Sequence of chain 1.B:
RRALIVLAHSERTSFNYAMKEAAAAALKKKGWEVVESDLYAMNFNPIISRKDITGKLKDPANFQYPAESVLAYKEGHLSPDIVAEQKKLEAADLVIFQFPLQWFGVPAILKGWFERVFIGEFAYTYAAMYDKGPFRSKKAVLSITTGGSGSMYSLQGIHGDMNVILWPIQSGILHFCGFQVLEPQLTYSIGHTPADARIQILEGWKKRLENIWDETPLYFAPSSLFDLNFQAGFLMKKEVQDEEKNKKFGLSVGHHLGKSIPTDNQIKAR

Binding-site contacts:
Ligand atom N1 contacts residue FAD1 of chain 1.G at 3.7 Å.
Ligand atom C5 contacts residue FAD1 of chain 1.G at 3.4 Å.
Ligand atom C4 contacts residue PHE179 of chain 1.A at 3.9 Å (hydrophobic).
Ligand atom C8 contacts residue TYR129 of chain 1.A at 4.2 Å (hydrophobic).
Ligand atom O1 contacts residue GLY150 of chain 1.B at 3.5 Å.
Ligand atom S1 contacts residue GLY150 of chain 1.B at 3.8 Å.
Ligand atom O1 contacts residue GLY151 of chain 1.B at 4.1 Å.
Ligand atom S1 contacts residue FAD1 of chain 1.G at 4.5 Å.
Ligand atom C2 contacts residue FAD1 of chain 1.G at 3.6 Å.
Ligand atom N1 contacts residue GLY150 of chain 1.B at 4.3 Å.
Ligand atom C3 contacts residue TRP106 of chain 1.B at 4.4 Å (hydrophobic).
Ligand atom C4 contacts residue TRP106 of chain 1.B at 3.9 Å (hydrophobic).
Ligand atom C5 contacts residue PHE179 of chain 1.A at 3.8 Å (hydrophobic).
Ligand atom C9 contacts residue TYR129 of chain 1.A at 3.4 Å (hydrophobic).
Ligand atom BR1 contacts residue TYR127 of chain 1.A at 2.9 Å.
Ligand atom O1 contacts residue HIS195 of chain 1.B at 4.4 Å.
Ligand atom C7 contacts residue PHE179 of chain 1.A at 4.4 Å (hydrophobic).
Ligand atom C3 contacts residue FAD1 of chain 1.G at 3.4 Å.
Ligand atom S1 contacts residue GLY151 of chain 1.B at 3.8 Å.
Ligand atom BR1 contacts residue PRO69 of chain 1.A at 4.0 Å.
Ligand atom C1 contacts residue TYR127 of chain 1.A at 4.5 Å (hydrophobic).
Ligand atom C4 contacts residue TYR127 of chain 1.A at 4.3 Å (hydrophobic).
Ligand atom BR1 contacts residue FAD1 of chain 1.G at 3.6 Å.
Ligand atom C8 contacts residue PHE179 of chain 1.A at 4.2 Å (hydrophobic).
Ligand atom C8 contacts residue MET155 of chain 1.B at 4.2 Å (hydrophobic).
Ligand atom C3 contacts residue TYR127 of chain 1.A at 3.3 Å (hydrophobic).
Ligand atom O2 contacts residue FAD1 of chain 1.G at 3.7 Å.
Ligand atom C2 contacts residue TYR127 of chain 1.A at 3.3 Å (hydrophobic).
Ligand atom C6 contacts residue FAD1 of chain 1.G at 3.6 Å.
Ligand atom C10 contacts residue TYR127 of chain 1.A at 4.2 Å (hydrophobic).
Ligand atom C1 contacts residue FAD1 of chain 1.G at 3.4 Å.
Ligand atom C7 contacts residue HIS162 of chain 1.B at 4.2 Å.
Ligand atom C4 contacts residue FAD1 of chain 1.G at 3.5 Å.
Ligand atom C5 contacts residue PHE107 of chain 1.B at 4.3 Å (hydrophobic).
Ligand atom O2 contacts residue GLY150 of chain 1.B at 3.1 Å.
Ligand atom O2 contacts residue GLY151 of chain 1.B at 2.7 Å (h-bond).
Ligand atom C7 contacts residue MET155 of chain 1.B at 4.0 Å (hydrophobic).

Sequence of chain 1.A:
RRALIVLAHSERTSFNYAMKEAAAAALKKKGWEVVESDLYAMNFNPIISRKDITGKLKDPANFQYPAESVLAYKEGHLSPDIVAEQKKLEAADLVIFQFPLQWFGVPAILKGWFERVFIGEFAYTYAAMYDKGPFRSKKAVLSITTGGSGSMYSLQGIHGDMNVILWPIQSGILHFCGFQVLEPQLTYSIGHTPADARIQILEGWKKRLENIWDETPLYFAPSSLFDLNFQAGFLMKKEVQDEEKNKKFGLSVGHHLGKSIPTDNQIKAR

This small molecule binds to this protein.
Small molecule (SMILES): O=S(=O)(Nc1ccccc1Br)N1CCCC1